This small molecule binds to this protein.
Small molecule (SMILES): CC(=O)N[C@@H]1[C@@H](O)[C@H](O)[C@@H](CO)O[C@H]1O

Sequence of chain 1.M:
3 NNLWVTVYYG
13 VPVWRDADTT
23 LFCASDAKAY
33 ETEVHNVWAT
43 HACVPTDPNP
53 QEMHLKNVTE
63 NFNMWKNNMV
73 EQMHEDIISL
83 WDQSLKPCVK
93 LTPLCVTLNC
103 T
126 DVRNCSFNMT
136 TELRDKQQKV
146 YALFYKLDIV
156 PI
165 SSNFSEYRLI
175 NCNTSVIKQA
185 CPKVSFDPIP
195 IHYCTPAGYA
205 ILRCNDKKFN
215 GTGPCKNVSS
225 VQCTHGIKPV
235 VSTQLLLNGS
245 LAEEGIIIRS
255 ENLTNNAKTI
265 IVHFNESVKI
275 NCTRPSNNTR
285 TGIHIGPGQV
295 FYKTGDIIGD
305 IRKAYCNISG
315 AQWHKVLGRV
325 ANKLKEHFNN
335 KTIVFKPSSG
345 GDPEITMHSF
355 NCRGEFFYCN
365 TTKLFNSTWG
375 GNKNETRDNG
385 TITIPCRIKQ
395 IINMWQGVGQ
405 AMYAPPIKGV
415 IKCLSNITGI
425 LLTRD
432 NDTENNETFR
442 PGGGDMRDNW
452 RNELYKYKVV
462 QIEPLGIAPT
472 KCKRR

Binding-site contacts:
Ligand atom C8 contacts residue THR439 of chain 1.M at 3.1 Å.
Ligand atom O5 contacts residue ASN437 of chain 1.M at 2.3 Å (h-bond).
Ligand atom O7 contacts residue ASN437 of chain 1.M at 3.3 Å (h-bond).
Ligand atom C5 contacts residue ASN437 of chain 1.M at 3.6 Å.
Ligand atom C1 contacts residue ASN437 of chain 1.M at 1.4 Å.
Ligand atom C7 contacts residue THR439 of chain 1.M at 4.2 Å.
Ligand atom N2 contacts residue THR439 of chain 1.M at 4.2 Å.
Ligand atom C3 contacts residue ASN437 of chain 1.M at 3.8 Å.
Ligand atom C2 contacts residue ASN437 of chain 1.M at 2.5 Å.
Ligand atom C1 contacts residue GLU435 of chain 1.M at 4.5 Å.
Ligand atom C8 contacts residue ASN437 of chain 1.M at 3.8 Å.
Ligand atom C4 contacts residue ASN437 of chain 1.M at 4.2 Å.
Ligand atom C7 contacts residue ASN437 of chain 1.M at 3.2 Å.
Ligand atom C1 contacts residue ASN436 of chain 1.M at 4.5 Å.
Ligand atom O7 contacts residue GLU435 of chain 1.M at 4.0 Å.
Ligand atom O5 contacts residue ASN436 of chain 1.M at 4.5 Å.
Ligand atom N2 contacts residue ASN437 of chain 1.M at 3.0 Å (h-bond).